Binding-site contacts:
Ligand atom O contacts residue ILE68 of chain 1.A at 3.8 Å.
Ligand atom C contacts residue PHE61 of chain 1.A at 4.2 Å (hydrophobic).
Ligand atom OXT contacts residue ILE68 of chain 1.A at 3.9 Å.
Ligand atom O contacts residue PHE61 of chain 1.A at 4.3 Å.
Ligand atom O contacts residue LEU64 of chain 1.A at 4.0 Å.
Ligand atom N contacts residue TYR65 of chain 1.A at 4.1 Å.
Ligand atom N contacts residue LEU64 of chain 1.A at 3.4 Å.
Ligand atom N contacts residue PHE61 of chain 1.A at 3.0 Å.
Ligand atom CA contacts residue MPD1 of chain 1.N at 3.8 Å.
Ligand atom C contacts residue ILE68 of chain 1.A at 4.1 Å (hydrophobic).
Ligand atom N contacts residue MPD1 of chain 1.N at 3.4 Å (h-bond).
Ligand atom O contacts residue TYR65 of chain 1.A at 3.6 Å.
Ligand atom CA contacts residue PHE61 of chain 1.A at 3.4 Å (hydrophobic).

A protein and the small-molecule ligand that binds it are described below.
Small molecule (SMILES): NCC(=O)O

Sequence of chain 1.A:
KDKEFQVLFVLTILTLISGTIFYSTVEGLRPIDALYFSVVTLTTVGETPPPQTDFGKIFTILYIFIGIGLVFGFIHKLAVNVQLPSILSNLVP